Sequence of chain 1.A:
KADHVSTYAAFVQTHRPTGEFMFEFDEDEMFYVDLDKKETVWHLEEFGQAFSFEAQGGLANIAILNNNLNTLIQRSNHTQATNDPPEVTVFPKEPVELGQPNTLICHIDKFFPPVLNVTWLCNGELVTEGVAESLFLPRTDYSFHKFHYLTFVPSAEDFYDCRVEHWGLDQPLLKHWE

The protein below binds the small molecule below.
Small molecule (SMILES): CC(=O)N[C@@H]1[C@@H](O)[C@H](O)[C@@H](CO)O[C@H]1O

Binding-site contacts:
Ligand atom C4 contacts residue ASN118 of chain 1.A at 4.2 Å.
Ligand atom C5 contacts residue ASN118 of chain 1.A at 3.6 Å.
Ligand atom C7 contacts residue GLU166 of chain 1.A at 4.0 Å.
Ligand atom C1 contacts residue GLU166 of chain 1.A at 4.5 Å.
Ligand atom O7 contacts residue ASN118 of chain 1.A at 2.9 Å (h-bond).
Ligand atom O7 contacts residue GLU166 of chain 1.A at 3.3 Å (salt-bridge).
Ligand atom C7 contacts residue TRP168 of chain 1.A at 4.2 Å (hydrophobic).
Ligand atom O5 contacts residue ASN118 of chain 1.A at 2.2 Å (h-bond).
Ligand atom C7 contacts residue HIS167 of chain 1.A at 4.5 Å.
Ligand atom C3 contacts residue ASN118 of chain 1.A at 3.8 Å.
Ligand atom O7 contacts residue HIS167 of chain 1.A at 4.3 Å.
Ligand atom N2 contacts residue TRP168 of chain 1.A at 4.1 Å.
Ligand atom O7 contacts residue LEU117 of chain 1.A at 3.9 Å.
Ligand atom C2 contacts residue ASN118 of chain 1.A at 2.5 Å.
Ligand atom C8 contacts residue GLU166 of chain 1.A at 3.8 Å.
Ligand atom O5 contacts residue GLU166 of chain 1.A at 4.4 Å.
Ligand atom C8 contacts residue ASN118 of chain 1.A at 4.5 Å.
Ligand atom C1 contacts residue ASN118 of chain 1.A at 1.4 Å.
Ligand atom C8 contacts residue TRP168 of chain 1.A at 3.5 Å (hydrophobic).
Ligand atom C8 contacts residue HIS167 of chain 1.A at 3.7 Å.
Ligand atom C7 contacts residue ASN118 of chain 1.A at 3.2 Å.
Ligand atom N2 contacts residue ASN118 of chain 1.A at 3.2 Å (h-bond).